Binding-site contacts:
Ligand atom P contacts residue GLY60 of chain 1.A at 3.6 Å.
Ligand atom P contacts residue GLY58 of chain 1.A at 3.8 Å.
Ligand atom O4' contacts residue ALA32 of chain 1.A at 3.8 Å.
Ligand atom P contacts residue LYS62 of chain 1.A at 3.9 Å.
Ligand atom O5' contacts residue LYS29 of chain 1.A at 3.8 Å.
Ligand atom C5' contacts residue GLY60 of chain 1.A at 3.8 Å.
Ligand atom OP2 contacts residue NA1 of chain 1.G at 3.7 Å.
Ligand atom OP3 contacts residue LYS29 of chain 1.A at 2.9 Å (salt-bridge).
Ligand atom P contacts residue ILE63 of chain 1.A at 3.7 Å.
Ligand atom C3' contacts residue GLY60 of chain 1.A at 3.8 Å.
Ligand atom P contacts residue NA1 of chain 1.G at 3.9 Å.
Ligand atom OP2 contacts residue LYS62 of chain 1.A at 3.3 Å.
Ligand atom OP1 contacts residue LYS62 of chain 1.A at 2.9 Å (salt-bridge).
Ligand atom OP1 contacts residue NA1 of chain 1.G at 3.0 Å (h-bond).
Ligand atom C8 contacts residue LYS29 of chain 1.A at 3.7 Å.
Ligand atom OP1 contacts residue GLY58 of chain 1.A at 2.7 Å (h-bond).
Ligand atom C5' contacts residue GLY58 of chain 1.A at 3.3 Å.
Ligand atom P contacts residue LYS29 of chain 1.A at 3.9 Å.
Ligand atom N3 contacts residue ALA32 of chain 1.A at 3.5 Å.
Ligand atom OP2 contacts residue GLY60 of chain 1.A at 3.8 Å.
Ligand atom C5' contacts residue TYR33 of chain 1.A at 3.3 Å (hydrophobic).
Ligand atom OP1 contacts residue VAL59 of chain 1.A at 3.9 Å.
Ligand atom P contacts residue LYS62 of chain 1.A at 3.6 Å.
Ligand atom OP1 contacts residue GLY60 of chain 1.A at 2.7 Å (h-bond).
Ligand atom O5' contacts residue GLY60 of chain 1.A at 3.6 Å.
Ligand atom OP2 contacts residue VAL59 of chain 1.A at 3.7 Å.
Ligand atom N7 contacts residue LYS29 of chain 1.A at 3.8 Å.
Ligand atom OP1 contacts residue LYS62 of chain 1.A at 3.5 Å (salt-bridge).
Ligand atom O3' contacts residue ILE63 of chain 1.A at 3.5 Å.
Ligand atom OP2 contacts residue LYS62 of chain 1.A at 2.8 Å (salt-bridge).
Ligand atom OP1 contacts residue LEU56 of chain 1.A at 3.9 Å.
Ligand atom OP2 contacts residue THR61 of chain 1.A at 3.6 Å (h-bond).
Ligand atom O3' contacts residue VAL59 of chain 1.A at 3.8 Å.
Ligand atom OP1 contacts residue ILE63 of chain 1.A at 2.9 Å (h-bond).
Ligand atom O3' contacts residue GLY58 of chain 1.A at 3.5 Å.
Ligand atom OP1 contacts residue PRO57 of chain 1.A at 3.6 Å.
Ligand atom OP1 contacts residue THR61 of chain 1.A at 3.6 Å.
Ligand atom OP2 contacts residue LYS66 of chain 1.A at 3.3 Å (salt-bridge).
Ligand atom OP1 contacts residue VAL59 of chain 1.A at 3.7 Å.
Ligand atom C4' contacts residue GLY58 of chain 1.A at 3.4 Å.

The protein below binds the small molecule below.
Small molecule (SMILES): Cc1cn([C@H]2C[C@H](O[P](=O)(O)OC[C@H]3O[C@@H](n4ccc(N)nc4=O)C[C@@H]3O[P](=O)(O)OC[C@H]3O[C@@H](n4cnc5c(=O)nc(N)[nH]c54)C[C@@H]3O[P](=O)(O)OC[C@H]3O[C@@H](n4cnc5c(=O)nc(N)[nH]c54)C[C@@H]3O)[C@@H](CO[P](=O)(O)O[C@H]3C[C@H](n4cnc5c(=O)nc(N)[nH]c54)O[C@@H]3COP(=O)(O)O)O2)c(=O)[nH]c1=O

Sequence of chain 1.A:
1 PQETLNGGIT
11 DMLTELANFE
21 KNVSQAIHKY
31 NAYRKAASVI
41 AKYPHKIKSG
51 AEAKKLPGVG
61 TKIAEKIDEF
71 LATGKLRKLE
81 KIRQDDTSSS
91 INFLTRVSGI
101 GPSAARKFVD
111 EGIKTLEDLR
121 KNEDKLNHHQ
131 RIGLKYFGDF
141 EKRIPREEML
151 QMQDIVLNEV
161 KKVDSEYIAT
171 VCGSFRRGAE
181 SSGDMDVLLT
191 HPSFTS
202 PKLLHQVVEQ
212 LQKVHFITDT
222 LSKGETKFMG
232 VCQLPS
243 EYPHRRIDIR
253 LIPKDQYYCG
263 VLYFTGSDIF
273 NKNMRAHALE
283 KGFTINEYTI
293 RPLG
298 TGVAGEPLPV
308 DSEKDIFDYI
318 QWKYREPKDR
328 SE